This protein binds this small molecule.
Small molecule (SMILES): OCCc1ccc(O)c(O)c1

Binding-site contacts:
Ligand atom CAK contacts residue ARG641 of chain 1.A at 4.0 Å.
Ligand atom CAE contacts residue ARG641 of chain 1.A at 4.1 Å.
Ligand atom CAJ contacts residue PRO642 of chain 1.A at 4.1 Å (hydrophobic).
Ligand atom CAG contacts residue PRO74 of chain 1.A at 4.2 Å (hydrophobic).
Ligand atom CAD contacts residue PRO642 of chain 1.A at 3.6 Å (hydrophobic).
Ligand atom CAG contacts residue ASP123 of chain 1.A at 3.3 Å.
Ligand atom CAI contacts residue THR645 of chain 1.A at 4.3 Å.
Ligand atom CAH contacts residue PRO74 of chain 1.A at 4.2 Å (hydrophobic).
Ligand atom CAH contacts residue ARG641 of chain 1.A at 3.7 Å.
Ligand atom OAC contacts residue THR645 of chain 1.A at 3.8 Å.
Ligand atom OAA contacts residue TYR130 of chain 1.A at 3.8 Å.
Ligand atom CAD contacts residue ARG641 of chain 1.A at 4.4 Å.
Ligand atom OAA contacts residue PRO74 of chain 1.A at 3.7 Å.
Ligand atom CAE contacts residue ALA640 of chain 1.A at 4.1 Å (hydrophobic).
Ligand atom CAJ contacts residue THR645 of chain 1.A at 3.6 Å.
Ligand atom CAE contacts residue PRO642 of chain 1.A at 4.3 Å (hydrophobic).
Ligand atom CAJ contacts residue GLN647 of chain 1.A at 4.5 Å.
Ligand atom OAA contacts residue ASP123 of chain 1.A at 4.3 Å.
Ligand atom CAK contacts residue ASP123 of chain 1.A at 4.2 Å.
Ligand atom CAD contacts residue ALA640 of chain 1.A at 3.9 Å (hydrophobic).
Ligand atom OAB contacts residue PRO642 of chain 1.A at 3.5 Å.
Ligand atom CAK contacts residue THR645 of chain 1.A at 4.2 Å.
Ligand atom CAI contacts residue PRO642 of chain 1.A at 3.5 Å (hydrophobic).
Ligand atom CAH contacts residue ASP123 of chain 1.A at 2.9 Å.
Ligand atom CAF contacts residue THR645 of chain 1.A at 3.5 Å.
Ligand atom OAC contacts residue GLN647 of chain 1.A at 3.3 Å (h-bond).

Sequence of chain 1.A:
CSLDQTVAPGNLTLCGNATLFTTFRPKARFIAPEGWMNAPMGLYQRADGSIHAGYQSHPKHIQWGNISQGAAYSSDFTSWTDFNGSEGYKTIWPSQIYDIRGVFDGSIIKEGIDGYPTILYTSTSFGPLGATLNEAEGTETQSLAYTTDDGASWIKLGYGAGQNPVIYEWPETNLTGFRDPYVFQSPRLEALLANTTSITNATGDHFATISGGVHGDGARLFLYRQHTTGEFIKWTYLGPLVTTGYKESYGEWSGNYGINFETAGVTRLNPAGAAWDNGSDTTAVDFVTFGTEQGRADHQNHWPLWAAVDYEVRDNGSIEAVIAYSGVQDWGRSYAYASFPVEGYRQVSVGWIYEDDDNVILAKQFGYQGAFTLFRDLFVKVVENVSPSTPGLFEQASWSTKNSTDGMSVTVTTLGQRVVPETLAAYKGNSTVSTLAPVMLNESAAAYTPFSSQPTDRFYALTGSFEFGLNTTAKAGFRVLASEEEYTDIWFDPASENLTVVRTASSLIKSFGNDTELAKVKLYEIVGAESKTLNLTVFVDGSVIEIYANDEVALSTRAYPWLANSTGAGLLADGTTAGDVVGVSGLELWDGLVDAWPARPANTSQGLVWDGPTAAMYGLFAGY